Binding-site contacts:
Ligand atom C7 contacts residue TYR309 of chain 1.E at 3.9 Å (hydrophobic).
Ligand atom C8 contacts residue TYR309 of chain 1.E at 3.9 Å (hydrophobic).
Ligand atom O6 contacts residue THR387 of chain 1.E at 4.3 Å.
Ligand atom C2 contacts residue ASN311 of chain 1.E at 2.3 Å.
Ligand atom C8 contacts residue ASN275 of chain 1.E at 4.1 Å.
Ligand atom C8 contacts residue ASN311 of chain 1.E at 4.4 Å.
Ligand atom C2 contacts residue NAG1 of chain 1.FB at 4.2 Å.
Ligand atom C2 contacts residue TYR309 of chain 1.E at 3.8 Å (hydrophobic).
Ligand atom C6 contacts residue THR385 of chain 1.E at 4.0 Å.
Ligand atom C8 contacts residue THR277 of chain 1.E at 3.8 Å.
Ligand atom C1 contacts residue ASN311 of chain 1.E at 1.4 Å.
Ligand atom O6 contacts residue THR385 of chain 1.E at 4.5 Å.
Ligand atom C1 contacts residue NAG1 of chain 1.FB at 3.8 Å.
Ligand atom C7 contacts residue ASN311 of chain 1.E at 3.4 Å.
Ligand atom C4 contacts residue ASN311 of chain 1.E at 4.2 Å.
Ligand atom O7 contacts residue NAG1 of chain 1.FB at 4.4 Å.
Ligand atom C7 contacts residue ASN275 of chain 1.E at 4.3 Å.
Ligand atom O3 contacts residue TYR309 of chain 1.E at 3.7 Å.
Ligand atom C1 contacts residue TYR309 of chain 1.E at 3.6 Å (hydrophobic).
Ligand atom O7 contacts residue ASN311 of chain 1.E at 3.8 Å.
Ligand atom O5 contacts residue ASN311 of chain 1.E at 2.5 Å (h-bond).
Ligand atom O5 contacts residue THR385 of chain 1.E at 3.9 Å.
Ligand atom N2 contacts residue ASN311 of chain 1.E at 2.7 Å (h-bond).
Ligand atom O7 contacts residue ASN275 of chain 1.E at 4.1 Å.
Ligand atom C3 contacts residue ASN311 of chain 1.E at 3.7 Å.
Ligand atom O5 contacts residue NAG1 of chain 1.FB at 4.0 Å.
Ligand atom C3 contacts residue TYR309 of chain 1.E at 3.6 Å (hydrophobic).
Ligand atom C8 contacts residue LYS416 of chain 1.E at 3.6 Å.
Ligand atom N2 contacts residue TYR309 of chain 1.E at 3.0 Å (h-bond).
Ligand atom C5 contacts residue ASN311 of chain 1.E at 3.8 Å.

Sequence of chain 1.E:
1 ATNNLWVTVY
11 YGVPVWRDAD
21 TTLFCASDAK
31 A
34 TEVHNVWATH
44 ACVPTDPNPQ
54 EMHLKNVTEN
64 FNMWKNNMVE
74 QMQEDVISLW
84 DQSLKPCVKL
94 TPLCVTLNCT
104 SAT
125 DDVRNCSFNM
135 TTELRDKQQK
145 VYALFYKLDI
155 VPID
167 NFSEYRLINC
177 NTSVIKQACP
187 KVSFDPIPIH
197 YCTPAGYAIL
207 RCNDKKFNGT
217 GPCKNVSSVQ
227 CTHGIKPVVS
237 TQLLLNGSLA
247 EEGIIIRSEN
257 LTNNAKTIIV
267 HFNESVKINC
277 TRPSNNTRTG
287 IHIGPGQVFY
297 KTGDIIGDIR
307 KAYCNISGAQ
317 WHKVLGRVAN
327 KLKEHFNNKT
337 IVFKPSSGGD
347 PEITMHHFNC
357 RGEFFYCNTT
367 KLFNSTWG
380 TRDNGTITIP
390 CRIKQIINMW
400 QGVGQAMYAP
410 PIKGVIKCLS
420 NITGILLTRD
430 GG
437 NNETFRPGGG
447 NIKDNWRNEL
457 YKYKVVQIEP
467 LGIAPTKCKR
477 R

A protein and the small-molecule ligand that binds it are described below.
Small molecule (SMILES): CC(=O)N[C@H]1[C@H](O[C@H]2[C@H](O)[C@@H](NC(C)=O)CO[C@@H]2CO)O[C@H](CO)[C@@H](O)[C@@H]1O